This small molecule binds to this protein.
Small molecule (SMILES): CC(=O)N[C@@H]1[C@@H](O)[C@H](O)[C@@H](CO)O[C@H]1O

Binding-site contacts:
Ligand atom C1 contacts residue ASN269 of chain 32.F at 1.4 Å.
Ligand atom C3 contacts residue ASN269 of chain 32.F at 3.1 Å.
Ligand atom N2 contacts residue TRP97 of chain 32.F at 2.4 Å (h-bond).
Ligand atom O3 contacts residue TRP97 of chain 32.F at 2.5 Å (h-bond).
Ligand atom O3 contacts residue PRO95 of chain 32.F at 4.4 Å.
Ligand atom O4 contacts residue TRP97 of chain 32.F at 3.8 Å.
Ligand atom N2 contacts residue ASN269 of chain 32.F at 2.8 Å (h-bond).
Ligand atom C1 contacts residue TRP97 of chain 32.F at 4.2 Å (hydrophobic).
Ligand atom O7 contacts residue ASN269 of chain 32.F at 3.4 Å (h-bond).
Ligand atom C7 contacts residue ASN269 of chain 32.F at 3.5 Å.
Ligand atom O5 contacts residue ASN269 of chain 32.F at 2.4 Å (h-bond).
Ligand atom O3 contacts residue ASN269 of chain 32.F at 4.4 Å.
Ligand atom C2 contacts residue ASN269 of chain 32.F at 2.5 Å.
Ligand atom C4 contacts residue TRP97 of chain 32.F at 4.2 Å (hydrophobic).
Ligand atom C6 contacts residue ASN269 of chain 32.F at 4.3 Å.
Ligand atom C8 contacts residue TRP97 of chain 32.F at 4.0 Å (hydrophobic).
Ligand atom C5 contacts residue ASN269 of chain 32.F at 3.0 Å.
Ligand atom C2 contacts residue TRP97 of chain 32.F at 3.1 Å (hydrophobic).
Ligand atom C4 contacts residue ASN269 of chain 32.F at 3.7 Å.
Ligand atom O7 contacts residue TRP97 of chain 32.F at 3.8 Å.
Ligand atom C8 contacts residue PRO99 of chain 32.F at 3.9 Å (hydrophobic).
Ligand atom C7 contacts residue TRP97 of chain 32.F at 3.3 Å (hydrophobic).
Ligand atom C3 contacts residue TRP97 of chain 32.F at 2.7 Å (hydrophobic).

Sequence of chain 32.F:
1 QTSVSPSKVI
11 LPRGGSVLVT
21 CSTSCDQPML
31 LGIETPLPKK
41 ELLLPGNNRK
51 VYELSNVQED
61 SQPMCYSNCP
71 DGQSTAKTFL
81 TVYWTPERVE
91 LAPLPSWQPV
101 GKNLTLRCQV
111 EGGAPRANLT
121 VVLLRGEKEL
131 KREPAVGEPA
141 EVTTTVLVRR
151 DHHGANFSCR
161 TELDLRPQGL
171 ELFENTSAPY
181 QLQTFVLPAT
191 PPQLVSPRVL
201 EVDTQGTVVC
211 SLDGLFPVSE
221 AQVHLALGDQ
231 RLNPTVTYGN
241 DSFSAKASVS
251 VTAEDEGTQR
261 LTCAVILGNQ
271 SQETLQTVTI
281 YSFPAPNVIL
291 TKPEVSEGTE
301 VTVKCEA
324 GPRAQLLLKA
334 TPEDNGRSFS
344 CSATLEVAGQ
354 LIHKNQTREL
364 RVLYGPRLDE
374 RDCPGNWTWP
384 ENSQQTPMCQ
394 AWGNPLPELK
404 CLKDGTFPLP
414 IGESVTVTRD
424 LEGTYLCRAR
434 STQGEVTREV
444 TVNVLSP